Binding-site contacts:
Ligand atom C7 contacts residue LEU774 of chain 1.A at 4.2 Å (hydrophobic).
Ligand atom C2 contacts residue ASN771 of chain 1.A at 2.5 Å.
Ligand atom C8 contacts residue ASN771 of chain 1.A at 4.3 Å.
Ligand atom C7 contacts residue ASN771 of chain 1.A at 3.1 Å.
Ligand atom C6 contacts residue PRO767 of chain 1.A at 3.9 Å (hydrophobic).
Ligand atom O5 contacts residue PRO767 of chain 1.A at 4.0 Å.
Ligand atom O6 contacts residue ASN771 of chain 1.A at 4.2 Å.
Ligand atom N2 contacts residue LEU774 of chain 1.A at 3.5 Å.
Ligand atom C8 contacts residue MET470 of chain 1.A at 4.2 Å (hydrophobic).
Ligand atom O5 contacts residue ASN771 of chain 1.A at 2.4 Å (h-bond).
Ligand atom O7 contacts residue ASN771 of chain 1.A at 3.0 Å (h-bond).
Ligand atom O7 contacts residue LEU774 of chain 1.A at 4.2 Å.
Ligand atom N2 contacts residue ASN771 of chain 1.A at 3.0 Å (h-bond).
Ligand atom O6 contacts residue PRO767 of chain 1.A at 4.0 Å.
Ligand atom C2 contacts residue LEU774 of chain 1.A at 4.3 Å (hydrophobic).
Ligand atom C7 contacts residue MET470 of chain 1.A at 4.0 Å (hydrophobic).
Ligand atom C5 contacts residue ASN771 of chain 1.A at 3.7 Å.
Ligand atom C1 contacts residue ASN771 of chain 1.A at 1.4 Å.
Ligand atom C3 contacts residue ASN771 of chain 1.A at 3.8 Å.
Ligand atom O7 contacts residue MET470 of chain 1.A at 3.3 Å (h-bond).
Ligand atom C4 contacts residue ASN771 of chain 1.A at 4.3 Å.

A protein and the small-molecule ligand that binds it are described below.
Small molecule (SMILES): CC(=O)N[C@@H]1[C@@H](O)[C@H](O)[C@@H](CO)O[C@H]1O

Sequence of chain 1.A:
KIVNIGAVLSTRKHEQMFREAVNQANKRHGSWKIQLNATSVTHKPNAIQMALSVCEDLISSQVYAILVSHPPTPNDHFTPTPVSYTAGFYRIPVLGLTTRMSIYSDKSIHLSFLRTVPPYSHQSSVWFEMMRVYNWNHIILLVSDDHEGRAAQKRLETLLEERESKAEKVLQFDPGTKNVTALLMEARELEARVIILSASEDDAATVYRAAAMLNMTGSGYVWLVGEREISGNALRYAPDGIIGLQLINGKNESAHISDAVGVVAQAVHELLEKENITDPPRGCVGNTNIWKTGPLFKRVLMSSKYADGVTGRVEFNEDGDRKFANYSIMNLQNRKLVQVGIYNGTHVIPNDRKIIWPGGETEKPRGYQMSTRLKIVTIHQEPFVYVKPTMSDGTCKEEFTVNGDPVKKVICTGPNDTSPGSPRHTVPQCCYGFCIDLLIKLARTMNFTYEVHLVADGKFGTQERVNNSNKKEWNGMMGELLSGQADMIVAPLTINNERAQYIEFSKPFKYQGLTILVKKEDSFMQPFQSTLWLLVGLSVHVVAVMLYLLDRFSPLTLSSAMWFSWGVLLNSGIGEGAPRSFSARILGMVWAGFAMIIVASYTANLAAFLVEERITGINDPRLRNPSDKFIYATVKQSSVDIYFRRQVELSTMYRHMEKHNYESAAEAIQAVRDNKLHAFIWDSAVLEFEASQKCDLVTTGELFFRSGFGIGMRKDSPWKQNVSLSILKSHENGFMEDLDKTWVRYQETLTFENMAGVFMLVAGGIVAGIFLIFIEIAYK